Sequence of chain 2.H:
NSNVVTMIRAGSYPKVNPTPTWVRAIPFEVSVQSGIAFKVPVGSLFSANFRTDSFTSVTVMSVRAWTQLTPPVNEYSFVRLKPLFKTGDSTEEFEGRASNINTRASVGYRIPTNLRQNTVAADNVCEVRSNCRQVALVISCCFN

This protein binds this small molecule.
Small molecule (SMILES): CO[P](=O)(O)O[C@H]1[C@@H](O)[C@H](n2ccc(=O)[nH]c2=O)O[C@@H]1COP(=O)(O)O

Binding-site contacts:
Ligand atom OP2 contacts residue ARG131 of chain 2.H at 3.8 Å.
Ligand atom O4 contacts residue ARG125 of chain 2.H at 3.9 Å.
Ligand atom C4 contacts residue SER17 of chain 1.D at 4.1 Å.
Ligand atom P contacts residue ILE23 of chain 1.D at 4.2 Å.
Ligand atom O4 contacts residue SER17 of chain 1.D at 3.2 Å.
Ligand atom O2 contacts residue ARG125 of chain 2.H at 4.0 Å.
Ligand atom C4 contacts residue ARG125 of chain 2.H at 3.6 Å.
Ligand atom C5' contacts residue ARG131 of chain 2.H at 3.4 Å.
Ligand atom C1' contacts residue ARG125 of chain 2.H at 4.3 Å.
Ligand atom N3 contacts residue SER17 of chain 1.D at 4.3 Å.
Ligand atom OP1 contacts residue ILE23 of chain 1.D at 3.6 Å.
Ligand atom N3 contacts residue ASN16 of chain 1.D at 2.8 Å (h-bond).
Ligand atom OP1 contacts residue ARG131 of chain 2.H at 3.4 Å (salt-bridge).
Ligand atom P contacts residue ARG131 of chain 2.H at 3.6 Å.
Ligand atom OP1 contacts residue ARG125 of chain 2.H at 3.0 Å (salt-bridge).
Ligand atom OP2 contacts residue SER77 of chain 2.H at 3.9 Å.
Ligand atom C3' contacts residue ARG125 of chain 2.H at 3.4 Å.
Ligand atom C5' contacts residue MET76 of chain 2.H at 4.4 Å (hydrophobic).
Ligand atom N3 contacts residue ARG125 of chain 2.H at 3.6 Å.
Ligand atom O5' contacts residue ARG131 of chain 2.H at 2.8 Å (salt-bridge).
Ligand atom OP3 contacts residue ILE23 of chain 1.D at 4.3 Å.
Ligand atom O4 contacts residue THR21 of chain 1.D at 4.1 Å.
Ligand atom C2' contacts residue ARG125 of chain 2.H at 3.7 Å.
Ligand atom N1 contacts residue ARG125 of chain 2.H at 3.7 Å.
Ligand atom O2 contacts residue ASN16 of chain 1.D at 2.6 Å (h-bond).
Ligand atom O5' contacts residue ARG125 of chain 2.H at 3.2 Å (salt-bridge).
Ligand atom C4 contacts residue ASN16 of chain 1.D at 4.0 Å.
Ligand atom C5' contacts residue ARG125 of chain 2.H at 4.2 Å.
Ligand atom P contacts residue ARG125 of chain 2.H at 3.9 Å.
Ligand atom C5 contacts residue THR21 of chain 1.D at 4.4 Å.
Ligand atom C6 contacts residue ARG125 of chain 2.H at 3.5 Å.
Ligand atom O3' contacts residue ARG125 of chain 2.H at 4.1 Å.
Ligand atom C2 contacts residue ARG125 of chain 2.H at 3.8 Å.
Ligand atom C2 contacts residue ASN16 of chain 1.D at 3.1 Å.
Ligand atom OP3 contacts residue SER77 of chain 2.H at 4.2 Å.
Ligand atom C4' contacts residue ARG125 of chain 2.H at 4.3 Å.
Ligand atom C5 contacts residue ARG125 of chain 2.H at 3.5 Å.
Ligand atom OP2 contacts residue ILE23 of chain 1.D at 4.1 Å.
Ligand atom OP3 contacts residue ARG125 of chain 2.H at 2.7 Å.
Ligand atom O4 contacts residue ASN16 of chain 1.D at 4.4 Å.

Sequence of chain 1.D:
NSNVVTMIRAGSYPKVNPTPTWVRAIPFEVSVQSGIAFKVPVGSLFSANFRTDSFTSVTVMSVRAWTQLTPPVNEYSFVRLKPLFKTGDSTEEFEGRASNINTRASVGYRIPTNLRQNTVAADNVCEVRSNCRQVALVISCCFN